Binding-site contacts:
Ligand atom O2 contacts residue LYS23 of chain 1.B at 3.7 Å.
Ligand atom C11 contacts residue VAL25 of chain 1.B at 4.2 Å (hydrophobic).
Ligand atom C19 contacts residue VAL38 of chain 1.A at 3.9 Å (hydrophobic).
Ligand atom C9 contacts residue VAL25 of chain 1.B at 3.7 Å (hydrophobic).
Ligand atom C21 contacts residue VAL38 of chain 1.A at 4.2 Å (hydrophobic).
Ligand atom C22 contacts residue VAL38 of chain 1.A at 3.9 Å (hydrophobic).
Ligand atom C10 contacts residue VAL25 of chain 1.B at 3.8 Å (hydrophobic).
Ligand atom C22 contacts residue CYS51 of chain 1.A at 4.1 Å (hydrophobic).
Ligand atom C15 contacts residue PRO68 of chain 1.A at 4.4 Å (hydrophobic).
Ligand atom O3 contacts residue ILE70 of chain 1.A at 4.2 Å.
Ligand atom C16 contacts residue VAL38 of chain 1.A at 4.3 Å (hydrophobic).
Ligand atom S1 contacts residue LYS36 of chain 1.A at 4.4 Å.
Ligand atom O3 contacts residue VAL38 of chain 1.A at 4.4 Å.
Ligand atom C3 contacts residue LYS23 of chain 1.B at 4.1 Å.
Ligand atom C5 contacts residue LYS23 of chain 1.B at 4.1 Å.
Ligand atom O2 contacts residue PRO68 of chain 1.A at 3.8 Å.
Ligand atom C15 contacts residue HIS55 of chain 1.A at 4.0 Å.
Ligand atom O1 contacts residue HIS55 of chain 1.A at 3.7 Å.
Ligand atom C8 contacts residue VAL25 of chain 1.B at 3.8 Å (hydrophobic).
Ligand atom C12 contacts residue VAL25 of chain 1.B at 4.5 Å (hydrophobic).
Ligand atom C18 contacts residue LYS36 of chain 1.A at 4.4 Å.
Ligand atom C2 contacts residue LYS23 of chain 1.B at 4.1 Å.
Ligand atom C20 contacts residue CYS51 of chain 1.A at 3.7 Å (hydrophobic).
Ligand atom C13 contacts residue ILE70 of chain 1.A at 4.2 Å (hydrophobic).
Ligand atom O3 contacts residue LYS36 of chain 1.A at 2.9 Å (salt-bridge).
Ligand atom C16 contacts residue LYS36 of chain 1.A at 4.1 Å.
Ligand atom C21 contacts residue CYS51 of chain 1.A at 3.7 Å (hydrophobic).
Ligand atom C15 contacts residue LYS23 of chain 1.B at 3.3 Å.
Ligand atom C20 contacts residue VAL38 of chain 1.A at 4.5 Å (hydrophobic).
Ligand atom C10 contacts residue LYS23 of chain 1.B at 3.8 Å.
Ligand atom O1 contacts residue VAL25 of chain 1.B at 4.4 Å.
Ligand atom O2 contacts residue HIS55 of chain 1.A at 3.5 Å (h-bond).
Ligand atom C17 contacts residue VAL38 of chain 1.A at 3.9 Å (hydrophobic).
Ligand atom C8 contacts residue LYS23 of chain 1.B at 4.2 Å.
Ligand atom S1 contacts residue ILE70 of chain 1.A at 3.7 Å.
Ligand atom C4 contacts residue LYS23 of chain 1.B at 3.9 Å.
Ligand atom C18 contacts residue VAL38 of chain 1.A at 3.6 Å (hydrophobic).
Ligand atom C7 contacts residue LYS23 of chain 1.B at 4.3 Å.
Ligand atom O1 contacts residue LYS23 of chain 1.B at 2.2 Å (salt-bridge).
Ligand atom C1 contacts residue LYS23 of chain 1.B at 4.4 Å.

Sequence of chain 1.A:
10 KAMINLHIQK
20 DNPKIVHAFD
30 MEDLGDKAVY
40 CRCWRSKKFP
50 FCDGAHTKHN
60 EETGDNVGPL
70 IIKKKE

Sequence of chain 1.B:
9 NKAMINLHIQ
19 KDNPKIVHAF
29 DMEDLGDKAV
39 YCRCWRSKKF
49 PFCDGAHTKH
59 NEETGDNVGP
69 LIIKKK

This small molecule binds to this protein.
Small molecule (SMILES): O=C(Nc1scc([C@H]2CCc3ccccc3C2)c1C(=O)O)c1ccccc1